A protein and the small-molecule ligand that binds it are described below.
Small molecule (SMILES): CC(=O)N[C@@H](CCC(N)=O)C(=O)N[C@@H](CC1CCCCC1)C(=O)N[C@@H](CC(=O)O)C(=O)N[C@@H](C)C(=O)N[C@@H](Cc1ccccc1)C(=O)O

Binding-site contacts:
Ligand atom C contacts residue MET396 of chain 1.C at 3.8 Å (hydrophobic).
Ligand atom CD2 contacts residue ARG399 of chain 1.C at 3.9 Å.
Ligand atom CZ contacts residue ARG399 of chain 1.C at 3.5 Å.
Ligand atom CD1 contacts residue PRO259 of chain 1.C at 4.0 Å (hydrophobic).
Ligand atom NE2 contacts residue PRO397 of chain 1.C at 3.0 Å (h-bond).
Ligand atom CB contacts residue MET396 of chain 1.C at 3.6 Å (hydrophobic).
Ligand atom CE1 contacts residue ARG183 of chain 1.C at 3.4 Å.
Ligand atom CG contacts residue PHE184 of chain 1.C at 3.4 Å (hydrophobic).
Ligand atom CZ contacts residue ARG183 of chain 1.C at 3.7 Å.
Ligand atom O contacts residue ARG399 of chain 1.C at 3.2 Å (salt-bridge).
Ligand atom CA contacts residue ARG183 of chain 1.C at 3.9 Å.
Ligand atom CE1 contacts residue LEU164 of chain 1.C at 3.7 Å (hydrophobic).
Ligand atom OE1 contacts residue VAL398 of chain 1.C at 3.4 Å.
Ligand atom CE1 contacts residue PRO259 of chain 1.C at 3.5 Å (hydrophobic).
Ligand atom CZ contacts residue THR181 of chain 1.C at 3.6 Å.
Ligand atom O contacts residue MET396 of chain 1.C at 3.2 Å.
Ligand atom C contacts residue ARG183 of chain 1.C at 3.9 Å.
Ligand atom CH3 contacts residue ARG399 of chain 1.C at 3.2 Å.
Ligand atom C contacts residue VAL398 of chain 1.C at 3.6 Å (hydrophobic).
Ligand atom N contacts residue ARG183 of chain 1.C at 2.9 Å (salt-bridge).
Ligand atom O contacts residue VAL398 of chain 1.C at 3.7 Å.
Ligand atom C contacts residue ARG399 of chain 1.C at 3.8 Å.
Ligand atom O contacts residue PHE184 of chain 1.C at 3.6 Å.
Ligand atom O contacts residue LEU264 of chain 1.C at 3.9 Å.
Ligand atom OD1 contacts residue PHE184 of chain 1.C at 3.2 Å.
Ligand atom NE2 contacts residue MET396 of chain 1.C at 3.4 Å (h-bond).
Ligand atom OXT contacts residue ARG183 of chain 1.C at 3.7 Å.
Ligand atom CA contacts residue ARG183 of chain 1.C at 3.7 Å.
Ligand atom CB contacts residue ARG183 of chain 1.C at 3.2 Å.
Ligand atom N contacts residue VAL398 of chain 1.C at 3.7 Å.
Ligand atom N contacts residue PRO397 of chain 1.C at 3.5 Å (h-bond).
Ligand atom CE2 contacts residue ARG399 of chain 1.C at 3.3 Å.
Ligand atom CE2 contacts residue THR181 of chain 1.C at 3.8 Å.
Ligand atom CD1 contacts residue PRO397 of chain 1.C at 3.2 Å (hydrophobic).
Ligand atom CZ contacts residue PRO259 of chain 1.C at 3.6 Å (hydrophobic).
Ligand atom OE1 contacts residue ASN336 of chain 1.C at 3.8 Å.
Ligand atom CD contacts residue PRO397 of chain 1.C at 3.9 Å (hydrophobic).
Ligand atom CZ contacts residue LEU164 of chain 1.C at 3.5 Å (hydrophobic).
Ligand atom N contacts residue MET396 of chain 1.C at 3.9 Å.
Ligand atom CE1 contacts residue ARG399 of chain 1.C at 3.9 Å.

Sequence of chain 1.C:
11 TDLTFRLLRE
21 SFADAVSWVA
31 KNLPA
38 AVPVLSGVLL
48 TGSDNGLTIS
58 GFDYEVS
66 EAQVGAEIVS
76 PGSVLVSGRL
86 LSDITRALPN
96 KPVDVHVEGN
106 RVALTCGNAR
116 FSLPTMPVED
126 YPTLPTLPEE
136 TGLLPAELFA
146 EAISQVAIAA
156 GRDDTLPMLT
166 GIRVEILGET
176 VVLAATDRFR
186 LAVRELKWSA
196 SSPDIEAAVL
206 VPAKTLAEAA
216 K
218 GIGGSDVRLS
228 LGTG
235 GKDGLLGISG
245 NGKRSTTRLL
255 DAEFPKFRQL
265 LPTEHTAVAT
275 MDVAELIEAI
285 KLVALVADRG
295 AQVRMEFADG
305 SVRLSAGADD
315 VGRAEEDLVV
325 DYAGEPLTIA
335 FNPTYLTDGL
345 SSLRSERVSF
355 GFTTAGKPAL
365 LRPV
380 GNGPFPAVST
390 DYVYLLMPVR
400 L